Binding-site contacts:
Ligand atom N2 contacts residue THR119 of chain 1.D at 2.9 Å (h-bond).
Ligand atom C8 contacts residue THR119 of chain 1.D at 3.8 Å.
Ligand atom C1 contacts residue ASN117 of chain 1.D at 1.4 Å.
Ligand atom O5 contacts residue ALA120 of chain 1.D at 4.2 Å.
Ligand atom O7 contacts residue GLY303 of chain 1.D at 3.0 Å (h-bond).
Ligand atom N2 contacts residue ASN117 of chain 1.D at 2.8 Å (h-bond).
Ligand atom O7 contacts residue ASN117 of chain 1.D at 3.7 Å.
Ligand atom O6 contacts residue PRO305 of chain 1.D at 4.3 Å.
Ligand atom O6 contacts residue PRO28 of chain 1.D at 4.4 Å.
Ligand atom C1 contacts residue GLY303 of chain 1.D at 3.8 Å.
Ligand atom O7 contacts residue SER302 of chain 1.D at 3.9 Å.
Ligand atom C1 contacts residue PRO305 of chain 1.D at 4.4 Å (hydrophobic).
Ligand atom C7 contacts residue GLY303 of chain 1.D at 4.1 Å.
Ligand atom C1 contacts residue THR119 of chain 1.D at 3.7 Å.
Ligand atom C5 contacts residue ASN117 of chain 1.D at 3.6 Å.
Ligand atom O5 contacts residue PRO305 of chain 1.D at 3.8 Å.
Ligand atom C8 contacts residue PRO28 of chain 1.D at 3.9 Å (hydrophobic).
Ligand atom C3 contacts residue ASN117 of chain 1.D at 3.7 Å.
Ligand atom C8 contacts residue GLN118 of chain 1.D at 3.8 Å.
Ligand atom C3 contacts residue THR119 of chain 1.D at 3.9 Å.
Ligand atom C2 contacts residue THR119 of chain 1.D at 3.7 Å.
Ligand atom C4 contacts residue ASN117 of chain 1.D at 4.2 Å.
Ligand atom C2 contacts residue GLY303 of chain 1.D at 4.0 Å.
Ligand atom C5 contacts residue ALA120 of chain 1.D at 4.2 Å (hydrophobic).
Ligand atom C6 contacts residue ASN304 of chain 1.D at 4.4 Å.
Ligand atom C1 contacts residue ALA120 of chain 1.D at 4.1 Å (hydrophobic).
Ligand atom O6 contacts residue ASN304 of chain 1.D at 3.0 Å (h-bond).
Ligand atom C7 contacts residue THR119 of chain 1.D at 3.9 Å.
Ligand atom O5 contacts residue ASN117 of chain 1.D at 2.4 Å (h-bond).
Ligand atom C2 contacts residue ASN117 of chain 1.D at 2.3 Å.
Ligand atom C7 contacts residue ASN117 of chain 1.D at 3.5 Å.
Ligand atom O5 contacts residue GLY303 of chain 1.D at 4.0 Å.
Ligand atom C6 contacts residue PRO28 of chain 1.D at 3.7 Å (hydrophobic).

This protein binds this small molecule.
Small molecule (SMILES): CC(=O)N[C@H]1[C@H](O[C@H]2[C@H](O)[C@@H](NC(C)=O)CO[C@@H]2CO)O[C@H](CO)[C@@H](O[C@@H]2O[C@H](CO)[C@@H](O)[C@H](O[C@H]3O[C@H](CO)[C@@H](O)[C@H](O)[C@@H]3O)[C@@H]2O)[C@@H]1O

Sequence of chain 1.D:
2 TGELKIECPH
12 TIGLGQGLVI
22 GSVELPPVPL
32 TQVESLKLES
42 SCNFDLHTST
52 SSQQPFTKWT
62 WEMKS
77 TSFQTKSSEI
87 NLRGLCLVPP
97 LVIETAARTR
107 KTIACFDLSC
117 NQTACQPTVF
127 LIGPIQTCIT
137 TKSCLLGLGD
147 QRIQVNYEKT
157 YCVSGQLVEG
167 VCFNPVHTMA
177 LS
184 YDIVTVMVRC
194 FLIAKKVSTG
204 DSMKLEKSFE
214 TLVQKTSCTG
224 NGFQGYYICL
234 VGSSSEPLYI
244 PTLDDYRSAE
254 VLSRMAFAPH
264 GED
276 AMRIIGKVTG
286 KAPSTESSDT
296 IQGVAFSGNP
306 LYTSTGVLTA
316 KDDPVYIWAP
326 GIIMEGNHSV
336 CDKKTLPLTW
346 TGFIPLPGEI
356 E